Sequence of chain 1.F:
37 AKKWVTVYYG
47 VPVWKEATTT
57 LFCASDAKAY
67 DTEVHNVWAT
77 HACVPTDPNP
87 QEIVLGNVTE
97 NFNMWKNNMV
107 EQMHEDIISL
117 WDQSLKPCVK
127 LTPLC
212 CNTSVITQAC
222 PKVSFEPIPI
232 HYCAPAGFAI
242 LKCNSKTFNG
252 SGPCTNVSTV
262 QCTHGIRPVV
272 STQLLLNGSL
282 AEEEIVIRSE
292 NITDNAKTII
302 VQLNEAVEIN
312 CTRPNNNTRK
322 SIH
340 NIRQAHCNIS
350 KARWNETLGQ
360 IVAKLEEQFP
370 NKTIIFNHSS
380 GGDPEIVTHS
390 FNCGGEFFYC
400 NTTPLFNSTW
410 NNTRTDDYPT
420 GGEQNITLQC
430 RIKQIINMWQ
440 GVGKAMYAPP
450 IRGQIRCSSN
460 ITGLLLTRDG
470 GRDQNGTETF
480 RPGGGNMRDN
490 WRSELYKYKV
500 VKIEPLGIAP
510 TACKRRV

A small-molecule ligand and the protein it binds are described below.
Small molecule (SMILES): CC(=O)N[C@H]1[C@H](O[C@H]2[C@H](O)[C@@H](NC(C)=O)CO[C@@H]2CO)O[C@H](CO)[C@@H](O)[C@@H]1O

Binding-site contacts:
Ligand atom C5 contacts residue ASN292 of chain 1.F at 3.7 Å.
Ligand atom O7 contacts residue ASN292 of chain 1.F at 4.1 Å.
Ligand atom C7 contacts residue ASN292 of chain 1.F at 3.6 Å.
Ligand atom N2 contacts residue ASN292 of chain 1.F at 2.8 Å (h-bond).
Ligand atom O5 contacts residue ASN292 of chain 1.F at 2.5 Å (h-bond).
Ligand atom C5 contacts residue THR294 of chain 1.F at 3.3 Å.
Ligand atom O5 contacts residue THR294 of chain 1.F at 2.9 Å (h-bond).
Ligand atom O5 contacts residue ASP295 of chain 1.F at 3.7 Å.
Ligand atom C6 contacts residue THR294 of chain 1.F at 3.4 Å.
Ligand atom C3 contacts residue ASN292 of chain 1.F at 3.7 Å.
Ligand atom O6 contacts residue ASP295 of chain 1.F at 3.8 Å.
Ligand atom C2 contacts residue ASN292 of chain 1.F at 2.3 Å.
Ligand atom C1 contacts residue ASN292 of chain 1.F at 1.4 Å.
Ligand atom C4 contacts residue ASN292 of chain 1.F at 4.2 Å.
Ligand atom C1 contacts residue THR294 of chain 1.F at 3.6 Å.
Ligand atom O6 contacts residue THR294 of chain 1.F at 2.8 Å (h-bond).